Sequence of chain 1.W:
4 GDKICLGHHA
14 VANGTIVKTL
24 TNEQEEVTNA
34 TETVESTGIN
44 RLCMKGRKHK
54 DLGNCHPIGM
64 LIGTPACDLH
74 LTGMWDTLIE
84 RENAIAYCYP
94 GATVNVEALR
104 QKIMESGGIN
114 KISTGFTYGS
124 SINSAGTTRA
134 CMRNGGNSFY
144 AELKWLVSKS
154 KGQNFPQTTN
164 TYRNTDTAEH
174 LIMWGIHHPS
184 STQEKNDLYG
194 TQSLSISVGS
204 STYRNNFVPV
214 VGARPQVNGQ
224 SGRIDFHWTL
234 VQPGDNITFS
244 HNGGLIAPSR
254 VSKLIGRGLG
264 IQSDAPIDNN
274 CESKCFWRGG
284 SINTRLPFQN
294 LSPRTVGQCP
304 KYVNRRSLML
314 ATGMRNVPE

A protein and the small-molecule ligand that binds it are described below.
Small molecule (SMILES): CC(=O)N[C@@H]1[C@@H](O)[C@H](O)[C@@H](CO)O[C@H]1O

Binding-site contacts:
Ligand atom O7 contacts residue GLU108 of chain 1.W at 3.2 Å (salt-bridge).
Ligand atom O7 contacts residue GLU64 of chain 1.X at 3.7 Å.
Ligand atom C4 contacts residue ASN82 of chain 1.B at 4.3 Å.
Ligand atom C5 contacts residue ASN82 of chain 1.B at 3.7 Å.
Ligand atom O7 contacts residue ASN79 of chain 1.B at 2.8 Å (h-bond).
Ligand atom C3 contacts residue ASN82 of chain 1.B at 3.7 Å.
Ligand atom C7 contacts residue HIS75 of chain 1.B at 4.4 Å.
Ligand atom C8 contacts residue HIS75 of chain 1.B at 3.1 Å.
Ligand atom C8 contacts residue ASN79 of chain 1.B at 2.8 Å.
Ligand atom O5 contacts residue GLU67 of chain 1.B at 4.4 Å.
Ligand atom O5 contacts residue ASN82 of chain 1.B at 2.4 Å (h-bond).
Ligand atom O7 contacts residue ASN82 of chain 1.B at 4.1 Å.
Ligand atom N2 contacts residue ASN79 of chain 1.B at 4.0 Å.
Ligand atom C7 contacts residue ASN82 of chain 1.B at 3.6 Å.
Ligand atom C8 contacts residue GLU108 of chain 1.W at 3.3 Å.
Ligand atom N2 contacts residue ASN82 of chain 1.B at 2.9 Å (h-bond).
Ligand atom O6 contacts residue ASN82 of chain 1.B at 4.2 Å.
Ligand atom C1 contacts residue ASN82 of chain 1.B at 1.4 Å.
Ligand atom C7 contacts residue ASN79 of chain 1.B at 2.9 Å.
Ligand atom C2 contacts residue ASN82 of chain 1.B at 2.4 Å.
Ligand atom C7 contacts residue GLU108 of chain 1.W at 3.6 Å.

Sequence of chain 1.X:
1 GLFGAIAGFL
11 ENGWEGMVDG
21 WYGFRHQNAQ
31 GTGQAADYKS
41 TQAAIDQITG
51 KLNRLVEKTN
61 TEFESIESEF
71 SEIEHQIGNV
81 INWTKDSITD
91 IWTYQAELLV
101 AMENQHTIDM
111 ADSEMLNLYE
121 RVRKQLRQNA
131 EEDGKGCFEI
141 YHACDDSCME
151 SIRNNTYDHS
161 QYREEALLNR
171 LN

Sequence of chain 1.B:
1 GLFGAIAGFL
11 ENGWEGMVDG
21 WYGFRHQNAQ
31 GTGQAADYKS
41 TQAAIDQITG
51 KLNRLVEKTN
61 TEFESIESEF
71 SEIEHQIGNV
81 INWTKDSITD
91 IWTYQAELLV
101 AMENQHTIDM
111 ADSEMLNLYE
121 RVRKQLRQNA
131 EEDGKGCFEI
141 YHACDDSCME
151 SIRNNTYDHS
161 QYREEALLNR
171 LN